The small molecule below binds the protein below.
Small molecule (SMILES): CC1=C(C(=O)O)N2C(=O)[C@@H](NC(=O)CCC[C@@H](N)C(=O)O)[C@H]2SC1

Binding-site contacts:
Ligand atom C30 contacts residue ARG182 of chain 1.A at 4.3 Å.
Ligand atom O15 contacts residue ARG180 of chain 1.A at 3.2 Å (salt-bridge).
Ligand atom C37 contacts residue HIS203 of chain 1.A at 4.1 Å.
Ligand atom O42 contacts residue VAL282 of chain 1.A at 4.2 Å.
Ligand atom C12 contacts residue ARG180 of chain 1.A at 3.7 Å.
Ligand atom C32 contacts residue HIS203 of chain 1.A at 4.5 Å.
Ligand atom C31 contacts residue ARG182 of chain 1.A at 4.2 Å.
Ligand atom C33 contacts residue HIS203 of chain 1.A at 4.2 Å.
Ligand atom C33 contacts residue PHE284 of chain 1.A at 3.8 Å (hydrophobic).
Ligand atom C16 contacts residue ARG182 of chain 1.A at 4.2 Å.
Ligand atom N11 contacts residue ARG180 of chain 1.A at 3.5 Å (salt-bridge).
Ligand atom C10 contacts residue ARG180 of chain 1.A at 3.6 Å.
Ligand atom C12 contacts residue ARG182 of chain 1.A at 3.8 Å.
Ligand atom C32 contacts residue FE1 of chain 1.B at 3.7 Å.
Ligand atom O18 contacts residue ARG182 of chain 1.A at 3.0 Å (salt-bridge).
Ligand atom C32 contacts residue PHE284 of chain 1.A at 3.9 Å (hydrophobic).
Ligand atom C37 contacts residue FE1 of chain 1.B at 3.8 Å.
Ligand atom O18 contacts residue ARG180 of chain 1.A at 2.9 Å.
Ligand atom C33 contacts residue ASP205 of chain 1.A at 4.3 Å.
Ligand atom C13 contacts residue ARG180 of chain 1.A at 3.9 Å.
Ligand atom N29 contacts residue ARG182 of chain 1.A at 3.3 Å (salt-bridge).
Ligand atom S contacts residue HIS203 of chain 1.A at 4.3 Å.
Ligand atom C13 contacts residue ARG182 of chain 1.A at 3.0 Å.
Ligand atom C37 contacts residue PHE284 of chain 1.A at 4.0 Å (hydrophobic).
Ligand atom O43 contacts residue ARG182 of chain 1.A at 3.2 Å (salt-bridge).
Ligand atom C33 contacts residue FE1 of chain 1.B at 2.6 Å.

Sequence of chain 1.A:
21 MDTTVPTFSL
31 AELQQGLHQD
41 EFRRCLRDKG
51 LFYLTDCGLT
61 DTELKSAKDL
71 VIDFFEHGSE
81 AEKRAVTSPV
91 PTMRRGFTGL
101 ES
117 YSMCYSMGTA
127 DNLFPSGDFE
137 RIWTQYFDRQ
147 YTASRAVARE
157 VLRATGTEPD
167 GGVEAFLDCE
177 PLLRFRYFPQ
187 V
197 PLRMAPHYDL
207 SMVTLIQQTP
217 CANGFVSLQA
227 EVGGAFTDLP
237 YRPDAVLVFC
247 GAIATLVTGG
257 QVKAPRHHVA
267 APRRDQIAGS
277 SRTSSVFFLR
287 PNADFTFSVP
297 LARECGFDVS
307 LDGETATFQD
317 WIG